Binding-site contacts:
Ligand atom CBC contacts residue ASP247 of chain 2.A at 3.1 Å.
Ligand atom CAE contacts residue LEU262 of chain 2.A at 3.9 Å (hydrophobic).
Ligand atom CAV contacts residue GLN210 of chain 2.A at 3.6 Å.
Ligand atom CAY contacts residue GLY303 of chain 2.A at 3.7 Å.
Ligand atom CCK contacts residue MET212 of chain 2.A at 4.2 Å (hydrophobic).
Ligand atom OAJ contacts residue VAL304 of chain 2.A at 3.8 Å.
Ligand atom CCD contacts residue HIS192 of chain 2.A at 4.1 Å.
Ligand atom CAA contacts residue SER194 of chain 2.A at 3.9 Å.
Ligand atom CBC contacts residue SER235 of chain 2.A at 4.1 Å.
Ligand atom CBV contacts residue MET245 of chain 2.A at 4.1 Å (hydrophobic).
Ligand atom OAG contacts residue GLN210 of chain 2.A at 3.3 Å (h-bond).
Ligand atom CBH contacts residue HIS192 of chain 2.A at 3.5 Å.
Ligand atom CAV contacts residue ALA237 of chain 2.A at 4.1 Å (hydrophobic).
Ligand atom CCJ contacts residue PHE188 of chain 2.A at 3.9 Å (hydrophobic).
Ligand atom CAV contacts residue MET245 of chain 2.A at 3.8 Å (hydrophobic).
Ligand atom CBC contacts residue ALA237 of chain 2.A at 3.7 Å (hydrophobic).
Ligand atom CBA contacts residue PHE300 of chain 2.A at 3.3 Å (hydrophobic).
Ligand atom CBD contacts residue ASP247 of chain 2.A at 3.3 Å.
Ligand atom CBZ contacts residue MET245 of chain 2.A at 4.2 Å (hydrophobic).
Ligand atom CBE contacts residue LEU233 of chain 2.A at 4.2 Å (hydrophobic).
Ligand atom CBA contacts residue VAL304 of chain 2.A at 4.1 Å (hydrophobic).
Ligand atom CBD contacts residue SER235 of chain 2.A at 3.6 Å.
Ligand atom CBF contacts residue MET212 of chain 2.A at 4.1 Å (hydrophobic).
Ligand atom CAY contacts residue PHE300 of chain 2.A at 3.9 Å (hydrophobic).
Ligand atom OAG contacts residue VAL182 of chain 2.A at 3.2 Å (h-bond).
Ligand atom CAY contacts residue VAL304 of chain 2.A at 4.1 Å (hydrophobic).
Ligand atom CBG contacts residue PHE188 of chain 2.A at 4.2 Å (hydrophobic).
Ligand atom CBD contacts residue MET212 of chain 2.A at 4.1 Å (hydrophobic).
Ligand atom OAG contacts residue MET245 of chain 2.A at 4.0 Å.
Ligand atom OAH contacts residue GLN299 of chain 2.A at 3.4 Å (h-bond).
Ligand atom CAD contacts residue LEU262 of chain 2.A at 4.2 Å (hydrophobic).
Ligand atom CBV contacts residue GLN210 of chain 2.A at 3.7 Å.
Ligand atom CCH contacts residue ASP247 of chain 2.A at 3.9 Å.
Ligand atom CAT contacts residue ASN181 of chain 2.A at 3.8 Å.
Ligand atom OAJ contacts residue GLY303 of chain 2.A at 3.8 Å.
Ligand atom CAE contacts residue VAL304 of chain 2.A at 3.7 Å (hydrophobic).
Ligand atom OAG contacts residue ASN181 of chain 2.A at 3.4 Å.
Ligand atom OAH contacts residue PHE300 of chain 2.A at 3.9 Å.
Ligand atom CBD contacts residue GLN210 of chain 2.A at 4.2 Å.
Ligand atom CBH contacts residue PHE188 of chain 2.A at 3.9 Å (hydrophobic).

Sequence of chain 2.A:
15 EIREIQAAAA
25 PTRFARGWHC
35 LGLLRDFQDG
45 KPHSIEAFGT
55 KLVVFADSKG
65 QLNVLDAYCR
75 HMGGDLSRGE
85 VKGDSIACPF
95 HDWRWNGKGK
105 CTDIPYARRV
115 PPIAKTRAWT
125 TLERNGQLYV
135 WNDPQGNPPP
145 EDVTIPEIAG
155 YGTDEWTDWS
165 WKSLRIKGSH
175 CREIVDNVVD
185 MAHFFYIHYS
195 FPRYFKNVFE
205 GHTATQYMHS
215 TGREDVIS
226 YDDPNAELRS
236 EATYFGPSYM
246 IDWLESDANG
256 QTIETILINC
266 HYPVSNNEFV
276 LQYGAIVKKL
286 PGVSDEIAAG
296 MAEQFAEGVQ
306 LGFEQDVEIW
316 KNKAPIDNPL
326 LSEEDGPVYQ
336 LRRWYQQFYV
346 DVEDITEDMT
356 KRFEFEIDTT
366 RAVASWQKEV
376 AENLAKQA

A small-molecule ligand and the protein it binds are described below.
Small molecule (SMILES): CCC(=O)NCCSC(=O)[C@@H](C)[C@H]1CC[C@H]2[C@@H]3CCC4=CC(=O)C=C[C@]4(C)[C@H]3CC[C@]12C